A protein and the small-molecule ligand that binds it are described below.
Small molecule (SMILES): CC(=O)N[C@@H]1[C@@H](O)[C@H](O)[C@@H](CO)O[C@H]1O

Binding-site contacts:
Ligand atom O6 contacts residue SER62 of chain 1.A at 3.7 Å.
Ligand atom O7 contacts residue LEU14 of chain 1.A at 4.0 Å.
Ligand atom C1 contacts residue THR61 of chain 1.A at 3.4 Å.
Ligand atom O7 contacts residue ASN59 of chain 1.A at 4.3 Å.
Ligand atom C6 contacts residue THR61 of chain 1.A at 4.2 Å.
Ligand atom C5 contacts residue THR61 of chain 1.A at 3.7 Å.
Ligand atom O6 contacts residue THR61 of chain 1.A at 3.6 Å (h-bond).
Ligand atom C4 contacts residue ASN59 of chain 1.A at 4.2 Å.
Ligand atom C5 contacts residue ASN59 of chain 1.A at 3.7 Å.
Ligand atom C3 contacts residue ASN59 of chain 1.A at 3.8 Å.
Ligand atom C1 contacts residue ASN59 of chain 1.A at 1.5 Å.
Ligand atom N2 contacts residue LEU14 of chain 1.A at 4.5 Å.
Ligand atom N2 contacts residue ASN59 of chain 1.A at 3.0 Å (h-bond).
Ligand atom O5 contacts residue ASN59 of chain 1.A at 2.3 Å (h-bond).
Ligand atom C8 contacts residue ASN59 of chain 1.A at 3.2 Å.
Ligand atom C7 contacts residue ASN59 of chain 1.A at 3.3 Å.
Ligand atom C2 contacts residue ASN59 of chain 1.A at 2.5 Å.
Ligand atom C7 contacts residue LEU14 of chain 1.A at 4.4 Å (hydrophobic).
Ligand atom O5 contacts residue THR61 of chain 1.A at 3.2 Å (h-bond).

Sequence of chain 1.A:
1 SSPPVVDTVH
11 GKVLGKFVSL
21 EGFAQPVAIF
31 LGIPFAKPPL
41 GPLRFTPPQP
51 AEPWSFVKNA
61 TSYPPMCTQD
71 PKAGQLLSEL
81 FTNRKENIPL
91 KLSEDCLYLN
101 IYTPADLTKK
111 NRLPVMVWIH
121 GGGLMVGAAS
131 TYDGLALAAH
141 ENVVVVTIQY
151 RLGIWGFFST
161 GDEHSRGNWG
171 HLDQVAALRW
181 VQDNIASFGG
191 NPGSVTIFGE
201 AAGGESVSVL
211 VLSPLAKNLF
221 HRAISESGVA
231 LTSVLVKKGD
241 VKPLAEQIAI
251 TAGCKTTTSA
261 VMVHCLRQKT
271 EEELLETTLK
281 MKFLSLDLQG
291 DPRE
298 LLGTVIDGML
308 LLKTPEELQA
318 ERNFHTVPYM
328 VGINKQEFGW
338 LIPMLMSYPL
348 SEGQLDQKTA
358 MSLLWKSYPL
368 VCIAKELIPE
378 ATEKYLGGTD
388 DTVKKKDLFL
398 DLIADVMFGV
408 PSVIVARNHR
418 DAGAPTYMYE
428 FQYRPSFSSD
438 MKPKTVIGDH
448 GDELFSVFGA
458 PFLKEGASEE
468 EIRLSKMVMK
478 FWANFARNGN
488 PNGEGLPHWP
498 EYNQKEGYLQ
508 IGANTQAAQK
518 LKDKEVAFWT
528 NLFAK